Sequence of chain 1.B:
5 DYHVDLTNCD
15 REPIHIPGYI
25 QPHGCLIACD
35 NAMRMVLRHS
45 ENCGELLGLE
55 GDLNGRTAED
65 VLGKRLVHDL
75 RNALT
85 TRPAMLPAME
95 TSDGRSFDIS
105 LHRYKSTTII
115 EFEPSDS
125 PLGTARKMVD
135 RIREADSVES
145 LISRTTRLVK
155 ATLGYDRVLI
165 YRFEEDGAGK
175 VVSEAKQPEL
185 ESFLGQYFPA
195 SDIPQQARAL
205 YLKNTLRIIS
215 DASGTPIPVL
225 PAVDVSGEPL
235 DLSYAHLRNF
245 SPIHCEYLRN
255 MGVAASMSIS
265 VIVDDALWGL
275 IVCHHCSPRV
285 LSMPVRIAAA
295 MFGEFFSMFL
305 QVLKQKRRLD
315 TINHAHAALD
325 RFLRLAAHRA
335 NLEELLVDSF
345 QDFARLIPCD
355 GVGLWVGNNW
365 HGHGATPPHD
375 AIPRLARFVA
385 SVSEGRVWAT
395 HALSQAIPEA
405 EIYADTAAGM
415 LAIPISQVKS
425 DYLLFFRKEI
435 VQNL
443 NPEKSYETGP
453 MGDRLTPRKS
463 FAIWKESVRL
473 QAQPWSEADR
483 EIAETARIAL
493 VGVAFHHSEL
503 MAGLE

This small molecule binds to this protein.
Small molecule (SMILES): C=CC1=C(C)/C(=C\c2[nH]c(/C=C3\N=C(/C=C4\NC(=O)[C@@H](C)\C4=C/C)C(C)=C3CCC(=O)O)c(CCC(=O)O)c2C)NC1=O

Binding-site contacts:
Ligand atom OA contacts residue ASP196 of chain 1.B at 3.5 Å (salt-bridge).
Ligand atom CHB contacts residue ASP196 of chain 1.B at 3.5 Å.
Ligand atom C3D contacts residue TYR165 of chain 1.B at 3.0 Å (hydrophobic).
Ligand atom CHB contacts residue PRO198 of chain 1.B at 3.3 Å (hydrophobic).
Ligand atom CMD contacts residue ASP196 of chain 1.B at 3.5 Å.
Ligand atom OD contacts residue HIS278 of chain 1.B at 2.8 Å (h-bond).
Ligand atom O1C contacts residue SER262 of chain 1.B at 3.6 Å (h-bond).
Ligand atom CHC contacts residue TYR205 of chain 1.B at 3.6 Å (hydrophobic).
Ligand atom CMB contacts residue SER245 of chain 1.B at 3.5 Å.
Ligand atom C1C contacts residue HIS248 of chain 1.B at 3.3 Å.
Ligand atom C4A contacts residue ASP196 of chain 1.B at 3.2 Å.
Ligand atom O2C contacts residue HIS248 of chain 1.B at 2.8 Å (h-bond).
Ligand atom C1B contacts residue PRO198 of chain 1.B at 3.3 Å (hydrophobic).
Ligand atom CBA contacts residue CYS13 of chain 1.B at 2.0 Å (hydrophobic).
Ligand atom CBB contacts residue PHE244 of chain 1.B at 3.4 Å (hydrophobic).
Ligand atom O2C contacts residue SER260 of chain 1.B at 2.8 Å (h-bond).
Ligand atom O1B contacts residue PHE244 of chain 1.B at 3.2 Å.
Ligand atom CGB contacts residue PHE244 of chain 1.B at 3.0 Å (hydrophobic).
Ligand atom C4D contacts residue TYR165 of chain 1.B at 2.8 Å (hydrophobic).
Ligand atom CMD contacts residue TYR251 of chain 1.B at 3.2 Å (hydrophobic).
Ligand atom C3C contacts residue ILE197 of chain 1.B at 3.5 Å (hydrophobic).
Ligand atom O1B contacts residue SER245 of chain 1.B at 2.9 Å (h-bond).
Ligand atom ND contacts residue TYR165 of chain 1.B at 3.5 Å (h-bond).
Ligand atom CAA contacts residue SER195 of chain 1.B at 3.5 Å.
Ligand atom NC contacts residue HIS248 of chain 1.B at 3.5 Å (h-bond).
Ligand atom O2B contacts residue PHE244 of chain 1.B at 3.0 Å.
Ligand atom C4C contacts residue ILE197 of chain 1.B at 3.6 Å (hydrophobic).
Ligand atom CAA contacts residue CYS13 of chain 1.B at 2.8 Å (hydrophobic).
Ligand atom CAD contacts residue TYR165 of chain 1.B at 3.1 Å (hydrophobic).
Ligand atom NC contacts residue ASP196 of chain 1.B at 3.2 Å (salt-bridge).
Ligand atom CHC contacts residue HIS248 of chain 1.B at 3.4 Å.
Ligand atom OA contacts residue TYR251 of chain 1.B at 3.4 Å.
Ligand atom OD contacts residue TYR165 of chain 1.B at 2.4 Å (h-bond).
Ligand atom O2B contacts residue ARG242 of chain 1.B at 2.9 Å (salt-bridge).
Ligand atom O1B contacts residue ARG242 of chain 1.B at 3.2 Å (salt-bridge).
Ligand atom CGC contacts residue HIS248 of chain 1.B at 3.5 Å.
Ligand atom NA contacts residue ASP196 of chain 1.B at 3.0 Å (salt-bridge).
Ligand atom CAC contacts residue TYR205 of chain 1.B at 3.6 Å (hydrophobic).
Ligand atom C3A contacts residue SER195 of chain 1.B at 3.5 Å.
Ligand atom NB contacts residue ASP196 of chain 1.B at 3.0 Å (salt-bridge).